Binding-site contacts:
Ligand atom C18 contacts residue LEU63 of chain 1.A at 4.2 Å (hydrophobic).
Ligand atom C19 contacts residue SER58 of chain 1.A at 4.0 Å.
Ligand atom C2 contacts residue PHE82 of chain 1.A at 3.6 Å (hydrophobic).
Ligand atom C11 contacts residue PRO97 of chain 1.A at 3.7 Å (hydrophobic).
Ligand atom C2 contacts residue MET112 of chain 1.A at 4.3 Å (hydrophobic).
Ligand atom C6 contacts residue TYR14 of chain 1.A at 3.2 Å (hydrophobic).
Ligand atom C1 contacts residue MET112 of chain 1.A at 3.8 Å (hydrophobic).
Ligand atom C12 contacts residue ASN38 of chain 1.A at 4.2 Å.
Ligand atom O26 contacts residue PHE86 of chain 1.A at 3.2 Å.
Ligand atom C26 contacts residue PHE86 of chain 1.A at 3.8 Å (hydrophobic).
Ligand atom C1 contacts residue ASP99 of chain 1.A at 3.4 Å.
Ligand atom C12 contacts residue PHE116 of chain 1.A at 4.0 Å (hydrophobic).
Ligand atom C10 contacts residue PRO97 of chain 1.A at 3.5 Å (hydrophobic).
Ligand atom C10 contacts residue ALA114 of chain 1.A at 4.0 Å (hydrophobic).
Ligand atom C16 contacts residue VAL95 of chain 1.A at 4.2 Å (hydrophobic).
Ligand atom C3 contacts residue PHE82 of chain 1.A at 4.1 Å (hydrophobic).
Ligand atom C2 contacts residue ASP99 of chain 1.A at 3.5 Å.
Ligand atom C6 contacts residue MET112 of chain 1.A at 4.3 Å (hydrophobic).
Ligand atom O1 contacts residue ASP99 of chain 1.A at 2.5 Å (salt-bridge).
Ligand atom C2 contacts residue ASN38 of chain 1.A at 3.7 Å.
Ligand atom C24 contacts residue VAL95 of chain 1.A at 3.9 Å (hydrophobic).
Ligand atom C6 contacts residue TYR55 of chain 1.A at 4.0 Å (hydrophobic).
Ligand atom C11 contacts residue PHE116 of chain 1.A at 3.5 Å (hydrophobic).
Ligand atom C4 contacts residue ASN38 of chain 1.A at 3.8 Å.
Ligand atom C3 contacts residue ASN38 of chain 1.A at 3.8 Å.
Ligand atom C6 contacts residue LEU18 of chain 1.A at 4.2 Å (hydrophobic).
Ligand atom C3 contacts residue PRO97 of chain 1.A at 4.1 Å (hydrophobic).
Ligand atom O1 contacts residue MET112 of chain 1.A at 3.7 Å.
Ligand atom C10 contacts residue PHE116 of chain 1.A at 3.4 Å (hydrophobic).
Ligand atom C2 contacts residue ALA114 of chain 1.A at 3.8 Å (hydrophobic).
Ligand atom C11 contacts residue VAL95 of chain 1.A at 3.9 Å (hydrophobic).
Ligand atom O1 contacts residue TYR14 of chain 1.A at 2.6 Å (h-bond).
Ligand atom C11 contacts residue ASN38 of chain 1.A at 4.2 Å.
Ligand atom C1 contacts residue TYR14 of chain 1.A at 3.1 Å (hydrophobic).
Ligand atom C24 contacts residue PHE116 of chain 1.A at 3.5 Å (hydrophobic).
Ligand atom C25 contacts residue VAL95 of chain 1.A at 3.6 Å (hydrophobic).
Ligand atom C1 contacts residue PHE82 of chain 1.A at 4.0 Å (hydrophobic).
Ligand atom C10 contacts residue ASN38 of chain 1.A at 3.3 Å.
Ligand atom C19 contacts residue LEU63 of chain 1.A at 4.1 Å (hydrophobic).
Ligand atom O1 contacts residue PHE82 of chain 1.A at 3.8 Å.

The protein below binds the small molecule below.
Small molecule (SMILES): C[C@]12CC[C@H]3[C@@H](CC[C@H]4CC(=O)CC[C@@H]43)[C@@H]1CCC2=O

Sequence of chain 1.A:
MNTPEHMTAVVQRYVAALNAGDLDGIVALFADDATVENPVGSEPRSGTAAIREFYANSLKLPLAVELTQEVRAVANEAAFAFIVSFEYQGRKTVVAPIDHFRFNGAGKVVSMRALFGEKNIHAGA